Binding-site contacts:
Ligand atom SD contacts residue ARG165 of chain 3.D at 2.3 Å (salt-bridge).
Ligand atom CD1 contacts residue TYR162 of chain 3.D at 2.8 Å (hydrophobic).
Ligand atom CA contacts residue GLN203 of chain 3.D at 3.5 Å.
Ligand atom C contacts residue ILE130 of chain 3.D at 3.7 Å (hydrophobic).
Ligand atom O contacts residue PHE126 of chain 3.D at 2.8 Å.
Ligand atom CG contacts residue TYR162 of chain 3.D at 3.1 Å (hydrophobic).
Ligand atom O contacts residue GLN203 of chain 3.D at 1.3 Å (h-bond).
Ligand atom C contacts residue TYR162 of chain 3.D at 3.5 Å (hydrophobic).
Ligand atom CB contacts residue ILE130 of chain 3.D at 3.4 Å (hydrophobic).
Ligand atom CE contacts residue ARG165 of chain 3.D at 2.8 Å.
Ligand atom N contacts residue GLN203 of chain 3.D at 3.7 Å.
Ligand atom CA contacts residue ILE130 of chain 3.D at 3.2 Å (hydrophobic).
Ligand atom CB contacts residue VAL125 of chain 3.D at 2.6 Å (hydrophobic).
Ligand atom CA contacts residue PHE126 of chain 3.D at 3.2 Å (hydrophobic).
Ligand atom CA contacts residue TYR162 of chain 3.D at 3.5 Å (hydrophobic).
Ligand atom CA contacts residue LEU161 of chain 3.D at 3.2 Å (hydrophobic).
Ligand atom O contacts residue LEU161 of chain 3.D at 3.3 Å (h-bond).
Ligand atom CD contacts residue GLN203 of chain 3.D at 2.8 Å.
Ligand atom O contacts residue ILE130 of chain 3.D at 3.5 Å.
Ligand atom C contacts residue VAL127 of chain 3.D at 3.5 Å (hydrophobic).
Ligand atom N contacts residue GLN203 of chain 3.D at 2.9 Å (h-bond).
Ligand atom CD2 contacts residue PHE126 of chain 3.D at 3.3 Å (hydrophobic).
Ligand atom CA contacts residue VAL127 of chain 3.D at 3.6 Å (hydrophobic).
Ligand atom N contacts residue VAL125 of chain 3.D at 3.5 Å (h-bond).
Ligand atom O contacts residue TYR162 of chain 3.D at 3.4 Å.
Ligand atom O contacts residue LEU103 of chain 3.D at 3.6 Å.
Ligand atom CD2 contacts residue LEU161 of chain 3.D at 3.4 Å (hydrophobic).
Ligand atom C contacts residue GLN203 of chain 3.D at 2.3 Å.
Ligand atom N contacts residue LEU161 of chain 3.D at 3.3 Å (h-bond).
Ligand atom N contacts residue GLY105 of chain 3.D at 3.1 Å (h-bond).
Ligand atom O contacts residue VAL127 of chain 3.D at 2.2 Å.
Ligand atom CA contacts residue VAL125 of chain 3.D at 3.1 Å (hydrophobic).
Ligand atom C contacts residue VAL127 of chain 3.D at 3.0 Å (hydrophobic).
Ligand atom O contacts residue VAL127 of chain 3.D at 1.8 Å (h-bond).
Ligand atom CB contacts residue TYR162 of chain 3.D at 2.6 Å (hydrophobic).
Ligand atom CB contacts residue ILE104 of chain 3.D at 3.5 Å (hydrophobic).
Ligand atom CB contacts residue GLY105 of chain 3.D at 3.2 Å.
Ligand atom CG contacts residue PHE126 of chain 3.D at 3.7 Å (hydrophobic).
Ligand atom O contacts residue SER163 of chain 3.D at 3.6 Å (h-bond).
Ligand atom CD1 contacts residue GLN203 of chain 3.D at 3.4 Å.

Sequence of chain 3.D:
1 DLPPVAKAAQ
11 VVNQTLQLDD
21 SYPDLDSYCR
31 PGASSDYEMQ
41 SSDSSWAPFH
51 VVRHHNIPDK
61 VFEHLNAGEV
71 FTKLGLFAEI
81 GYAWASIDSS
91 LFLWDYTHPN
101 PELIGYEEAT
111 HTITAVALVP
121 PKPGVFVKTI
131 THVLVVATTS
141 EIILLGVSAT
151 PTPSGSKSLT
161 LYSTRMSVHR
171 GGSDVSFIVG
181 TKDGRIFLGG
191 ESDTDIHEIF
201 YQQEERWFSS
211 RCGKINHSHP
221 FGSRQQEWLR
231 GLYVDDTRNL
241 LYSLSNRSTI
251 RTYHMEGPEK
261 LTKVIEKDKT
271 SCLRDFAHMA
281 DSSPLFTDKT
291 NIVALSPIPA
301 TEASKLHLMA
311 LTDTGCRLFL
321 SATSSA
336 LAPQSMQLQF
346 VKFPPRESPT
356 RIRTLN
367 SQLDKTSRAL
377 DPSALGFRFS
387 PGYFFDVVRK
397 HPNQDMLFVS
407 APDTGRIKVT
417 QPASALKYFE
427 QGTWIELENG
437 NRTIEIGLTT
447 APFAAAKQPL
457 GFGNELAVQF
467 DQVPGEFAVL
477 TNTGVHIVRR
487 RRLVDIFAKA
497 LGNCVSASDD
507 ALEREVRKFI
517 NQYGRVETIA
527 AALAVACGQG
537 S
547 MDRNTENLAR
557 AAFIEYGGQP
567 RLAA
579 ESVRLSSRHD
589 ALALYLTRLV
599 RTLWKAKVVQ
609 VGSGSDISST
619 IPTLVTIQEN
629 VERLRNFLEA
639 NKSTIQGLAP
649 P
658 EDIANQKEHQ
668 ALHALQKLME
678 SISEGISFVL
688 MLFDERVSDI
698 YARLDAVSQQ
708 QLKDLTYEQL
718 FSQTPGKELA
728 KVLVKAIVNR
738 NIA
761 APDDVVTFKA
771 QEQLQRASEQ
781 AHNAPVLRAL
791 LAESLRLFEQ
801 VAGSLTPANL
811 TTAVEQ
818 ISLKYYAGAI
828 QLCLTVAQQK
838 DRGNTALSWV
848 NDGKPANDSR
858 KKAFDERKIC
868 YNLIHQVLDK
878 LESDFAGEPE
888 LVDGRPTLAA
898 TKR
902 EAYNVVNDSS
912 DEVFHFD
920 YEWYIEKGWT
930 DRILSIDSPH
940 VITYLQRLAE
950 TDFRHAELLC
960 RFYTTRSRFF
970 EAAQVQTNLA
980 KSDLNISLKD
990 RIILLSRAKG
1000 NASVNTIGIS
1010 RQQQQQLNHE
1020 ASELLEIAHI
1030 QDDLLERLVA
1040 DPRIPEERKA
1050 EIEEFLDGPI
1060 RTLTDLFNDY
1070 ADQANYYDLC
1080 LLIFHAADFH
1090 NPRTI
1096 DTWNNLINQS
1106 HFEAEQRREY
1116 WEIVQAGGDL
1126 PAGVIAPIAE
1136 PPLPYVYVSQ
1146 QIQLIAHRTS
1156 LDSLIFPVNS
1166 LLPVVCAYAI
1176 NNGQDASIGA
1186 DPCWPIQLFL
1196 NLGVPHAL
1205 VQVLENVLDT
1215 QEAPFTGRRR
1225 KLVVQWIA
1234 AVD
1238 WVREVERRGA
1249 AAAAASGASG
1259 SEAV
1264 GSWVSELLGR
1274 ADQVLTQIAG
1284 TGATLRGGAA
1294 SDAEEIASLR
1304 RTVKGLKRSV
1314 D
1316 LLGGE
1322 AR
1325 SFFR

This protein binds this small molecule.
Small molecule (SMILES): CSCC[C@H](NC(=O)[C@@H]1CCCN1C(=O)[C@H](CC(C)C)NC(=O)[C@H](CC(C)C)NC(=O)[C@H](CCCCN)NC(=O)[C@H](C)NC(=O)[C@H](CCCCN)NC(=O)[C@@H](N)CCCN=C(N)N)C(=O)N[C@@H](CCC(=O)O)C(=O)N[C@@H](CCC(=O)O)C(=O)N[C@@H](C)C(=O)N[C@@H](CC(C)C)C(=O)N[C@@H](CC(C)C)C(=O)N1CCC[C@H]1C=O